A small-molecule ligand and the protein it binds are described below.
Small molecule (SMILES): CC(=O)N[C@H]1[C@H](O[C@H]2[C@H](O)[C@@H](NC(C)=O)CO[C@@H]2CO)O[C@H](CO)[C@@H](O)[C@@H]1O

Sequence of chain 1.A:
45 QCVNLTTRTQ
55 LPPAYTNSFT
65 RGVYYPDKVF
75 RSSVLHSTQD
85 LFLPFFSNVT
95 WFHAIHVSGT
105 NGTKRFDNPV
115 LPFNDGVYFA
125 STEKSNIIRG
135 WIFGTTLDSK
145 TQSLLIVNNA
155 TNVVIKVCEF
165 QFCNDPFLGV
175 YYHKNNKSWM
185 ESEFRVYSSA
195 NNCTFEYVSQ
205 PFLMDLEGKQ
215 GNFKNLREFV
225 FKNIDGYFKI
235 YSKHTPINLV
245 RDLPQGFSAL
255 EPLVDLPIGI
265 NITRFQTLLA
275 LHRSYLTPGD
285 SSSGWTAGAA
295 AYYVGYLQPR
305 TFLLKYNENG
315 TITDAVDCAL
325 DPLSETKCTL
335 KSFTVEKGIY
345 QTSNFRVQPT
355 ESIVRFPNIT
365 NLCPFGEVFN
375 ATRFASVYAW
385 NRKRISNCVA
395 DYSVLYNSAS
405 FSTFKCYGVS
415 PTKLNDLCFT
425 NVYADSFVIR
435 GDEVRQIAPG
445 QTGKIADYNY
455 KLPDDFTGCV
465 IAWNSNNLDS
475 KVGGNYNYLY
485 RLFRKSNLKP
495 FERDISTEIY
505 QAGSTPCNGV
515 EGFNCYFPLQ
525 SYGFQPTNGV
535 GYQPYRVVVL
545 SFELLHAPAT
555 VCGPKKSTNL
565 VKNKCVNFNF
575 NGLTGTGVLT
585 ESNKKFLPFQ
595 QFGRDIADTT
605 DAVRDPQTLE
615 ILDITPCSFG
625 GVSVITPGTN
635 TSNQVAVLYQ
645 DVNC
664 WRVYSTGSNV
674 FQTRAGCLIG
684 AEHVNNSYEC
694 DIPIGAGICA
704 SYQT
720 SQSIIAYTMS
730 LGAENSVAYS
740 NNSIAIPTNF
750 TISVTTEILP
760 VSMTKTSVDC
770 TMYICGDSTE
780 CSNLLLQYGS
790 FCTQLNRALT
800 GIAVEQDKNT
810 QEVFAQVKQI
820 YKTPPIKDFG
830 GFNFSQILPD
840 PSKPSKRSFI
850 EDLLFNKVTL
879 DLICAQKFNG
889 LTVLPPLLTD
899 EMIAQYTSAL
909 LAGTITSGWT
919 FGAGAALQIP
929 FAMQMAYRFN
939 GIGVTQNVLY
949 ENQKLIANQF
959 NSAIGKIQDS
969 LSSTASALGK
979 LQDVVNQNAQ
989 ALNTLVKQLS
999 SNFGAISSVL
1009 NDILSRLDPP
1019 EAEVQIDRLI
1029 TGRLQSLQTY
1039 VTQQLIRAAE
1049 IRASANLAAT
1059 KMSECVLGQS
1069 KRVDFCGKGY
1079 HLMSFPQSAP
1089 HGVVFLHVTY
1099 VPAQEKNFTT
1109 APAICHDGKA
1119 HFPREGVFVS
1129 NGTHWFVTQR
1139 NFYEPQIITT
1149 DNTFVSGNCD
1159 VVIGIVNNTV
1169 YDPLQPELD

Binding-site contacts:
Ligand atom C1 contacts residue ASN647 of chain 1.A at 1.4 Å.
Ligand atom O4 contacts residue TRP664 of chain 1.A at 4.4 Å.
Ligand atom O7 contacts residue ASN647 of chain 1.A at 3.4 Å (h-bond).
Ligand atom N2 contacts residue TRP664 of chain 1.A at 4.3 Å.
Ligand atom O7 contacts residue TRP664 of chain 1.A at 3.3 Å.
Ligand atom C7 contacts residue ASN647 of chain 1.A at 3.1 Å.
Ligand atom C4 contacts residue ASN647 of chain 1.A at 4.2 Å.
Ligand atom C7 contacts residue TRP664 of chain 1.A at 3.6 Å (hydrophobic).
Ligand atom C5 contacts residue ASN647 of chain 1.A at 3.6 Å.
Ligand atom O5 contacts residue ASN647 of chain 1.A at 2.5 Å (h-bond).
Ligand atom C5 contacts residue ARG665 of chain 1.A at 4.0 Å.
Ligand atom N2 contacts residue ASN647 of chain 1.A at 2.7 Å (h-bond).
Ligand atom C1 contacts residue TRP664 of chain 1.A at 4.0 Å (hydrophobic).
Ligand atom O6 contacts residue ARG665 of chain 1.A at 3.8 Å.
Ligand atom O5 contacts residue TRP664 of chain 1.A at 4.3 Å.
Ligand atom C8 contacts residue ASN647 of chain 1.A at 4.1 Å.
Ligand atom C5 contacts residue TRP664 of chain 1.A at 4.0 Å (hydrophobic).
Ligand atom C8 contacts residue TRP664 of chain 1.A at 3.6 Å (hydrophobic).
Ligand atom C6 contacts residue ARG665 of chain 1.A at 3.6 Å.
Ligand atom O5 contacts residue ARG665 of chain 1.A at 4.0 Å.
Ligand atom C3 contacts residue ASN647 of chain 1.A at 3.7 Å.
Ligand atom C2 contacts residue ASN647 of chain 1.A at 2.5 Å.